Sequence of chain 1.OA:
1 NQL

Sequence of chain 1.Z:
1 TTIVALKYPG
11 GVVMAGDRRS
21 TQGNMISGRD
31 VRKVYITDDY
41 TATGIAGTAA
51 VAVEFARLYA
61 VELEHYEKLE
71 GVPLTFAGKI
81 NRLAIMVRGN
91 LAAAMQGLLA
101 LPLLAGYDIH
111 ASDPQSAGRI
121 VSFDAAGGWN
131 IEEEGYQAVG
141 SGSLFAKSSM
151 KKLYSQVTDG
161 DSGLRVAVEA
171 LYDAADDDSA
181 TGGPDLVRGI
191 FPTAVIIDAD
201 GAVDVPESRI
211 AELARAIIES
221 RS

Sequence of chain 1.X:
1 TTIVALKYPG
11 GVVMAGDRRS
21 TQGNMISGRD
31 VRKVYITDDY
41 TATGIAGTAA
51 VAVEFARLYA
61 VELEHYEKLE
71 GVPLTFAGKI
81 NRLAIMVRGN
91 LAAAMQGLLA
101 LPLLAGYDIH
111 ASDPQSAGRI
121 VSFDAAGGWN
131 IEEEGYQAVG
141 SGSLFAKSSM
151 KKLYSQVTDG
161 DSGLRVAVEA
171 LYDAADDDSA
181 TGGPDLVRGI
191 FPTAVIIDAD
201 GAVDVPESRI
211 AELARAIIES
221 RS

Binding-site contacts:
Ligand atom O contacts residue GLN2 of chain 1.OA at 3.4 Å (h-bond).
Ligand atom C1 contacts residue ASN1 of chain 1.OA at 1.4 Å.
Ligand atom C3 contacts residue GLN22 of chain 1.Z at 4.5 Å.
Ligand atom C1 contacts residue ASP124 of chain 1.X at 3.8 Å.
Ligand atom C3 contacts residue ASN1 of chain 1.OA at 3.8 Å.
Ligand atom C1 contacts residue GLN22 of chain 1.Z at 3.4 Å.
Ligand atom C4 contacts residue ALA126 of chain 1.X at 3.8 Å (hydrophobic).
Ligand atom C5 contacts residue ALA125 of chain 1.X at 4.1 Å (hydrophobic).
Ligand atom O contacts residue GLN22 of chain 1.Z at 3.6 Å.
Ligand atom O8 contacts residue GLN22 of chain 1.Z at 3.6 Å (h-bond).
Ligand atom O contacts residue ASN1 of chain 1.OA at 2.3 Å (h-bond).
Ligand atom C4 contacts residue ALA125 of chain 1.X at 3.8 Å (hydrophobic).
Ligand atom O8 contacts residue ASN1 of chain 1.OA at 4.1 Å.
Ligand atom C1 contacts residue GLN2 of chain 1.OA at 4.1 Å.
Ligand atom C5 contacts residue LEU91 of chain 1.X at 4.4 Å (hydrophobic).
Ligand atom C2 contacts residue GLN22 of chain 1.Z at 3.9 Å.
Ligand atom C2 contacts residue ASP124 of chain 1.X at 3.5 Å.
Ligand atom C2 contacts residue ASN1 of chain 1.OA at 2.4 Å.

A small-molecule ligand and the protein it binds are described below.
Small molecule (SMILES): CCCCCCCCC[C@@H](O)CC(=O)O